The small molecule below binds the protein below.
Small molecule (SMILES): NC(=O)CP(=O)(O)O

Sequence of chain 2.A:
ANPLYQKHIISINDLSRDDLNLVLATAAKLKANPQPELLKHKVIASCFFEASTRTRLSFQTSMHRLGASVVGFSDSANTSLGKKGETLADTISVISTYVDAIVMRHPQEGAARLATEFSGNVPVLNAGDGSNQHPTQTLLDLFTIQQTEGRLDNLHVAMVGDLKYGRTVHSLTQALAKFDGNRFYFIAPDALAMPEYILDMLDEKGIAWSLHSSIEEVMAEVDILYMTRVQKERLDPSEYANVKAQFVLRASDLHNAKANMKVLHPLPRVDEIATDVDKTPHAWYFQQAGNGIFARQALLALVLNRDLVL

Sequence of chain 3.A:
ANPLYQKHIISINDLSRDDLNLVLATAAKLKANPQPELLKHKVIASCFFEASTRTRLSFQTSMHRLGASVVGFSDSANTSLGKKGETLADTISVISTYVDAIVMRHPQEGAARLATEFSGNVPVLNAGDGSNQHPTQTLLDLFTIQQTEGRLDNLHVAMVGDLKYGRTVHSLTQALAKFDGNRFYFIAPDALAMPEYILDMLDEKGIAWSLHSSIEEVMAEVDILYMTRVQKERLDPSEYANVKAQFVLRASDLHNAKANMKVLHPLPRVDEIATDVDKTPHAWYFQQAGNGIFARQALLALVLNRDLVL

Binding-site contacts:
Ligand atom O3P contacts residue SER52 of chain 2.A at 3.1 Å.
Ligand atom O2P contacts residue LEU81 of chain 3.A at 2.9 Å.
Ligand atom C1P contacts residue PRO268 of chain 2.A at 4.4 Å (hydrophobic).
Ligand atom P contacts residue ARG105 of chain 2.A at 4.3 Å.
Ligand atom P contacts residue THR53 of chain 2.A at 4.2 Å.
Ligand atom O1P contacts residue SER52 of chain 2.A at 3.0 Å (h-bond).
Ligand atom O3P contacts residue ARG105 of chain 2.A at 3.3 Å (salt-bridge).
Ligand atom P contacts residue ARG54 of chain 2.A at 3.9 Å.
Ligand atom O1P contacts residue ARG105 of chain 2.A at 3.7 Å.
Ligand atom P contacts residue THR55 of chain 2.A at 3.8 Å.
Ligand atom O3P contacts residue THR53 of chain 2.A at 4.3 Å.
Ligand atom O1 contacts residue HIS134 of chain 2.A at 3.1 Å (h-bond).
Ligand atom N1 contacts residue LEU267 of chain 2.A at 3.1 Å (h-bond).
Ligand atom C1 contacts residue GLN137 of chain 2.A at 4.3 Å.
Ligand atom C1 contacts residue HIS134 of chain 2.A at 4.1 Å.
Ligand atom C1P contacts residue LEU267 of chain 2.A at 4.0 Å (hydrophobic).
Ligand atom O2P contacts residue ARG54 of chain 2.A at 2.6 Å (salt-bridge).
Ligand atom C1P contacts residue ARG54 of chain 2.A at 3.5 Å.
Ligand atom N1 contacts residue GLN137 of chain 2.A at 3.6 Å.
Ligand atom N1 contacts residue HIS134 of chain 2.A at 4.4 Å.
Ligand atom O1P contacts residue LEU81 of chain 3.A at 2.9 Å.
Ligand atom C1P contacts residue THR55 of chain 2.A at 3.8 Å.
Ligand atom O2P contacts residue THR53 of chain 2.A at 3.2 Å (h-bond).
Ligand atom O2P contacts residue SER52 of chain 2.A at 3.5 Å.
Ligand atom C1 contacts residue PRO266 of chain 2.A at 4.5 Å (hydrophobic).
Ligand atom C1 contacts residue LEU267 of chain 2.A at 4.0 Å (hydrophobic).
Ligand atom O3P contacts residue ARG56 of chain 2.A at 4.4 Å.
Ligand atom O1 contacts residue THR55 of chain 2.A at 3.1 Å (h-bond).
Ligand atom O3P contacts residue ARG54 of chain 2.A at 4.0 Å.
Ligand atom O3P contacts residue THR55 of chain 2.A at 2.7 Å (h-bond).
Ligand atom O2P contacts residue THR55 of chain 2.A at 3.7 Å.
Ligand atom N1 contacts residue PRO266 of chain 2.A at 3.3 Å (h-bond).
Ligand atom P contacts residue SER52 of chain 2.A at 3.6 Å.
Ligand atom C1 contacts residue THR55 of chain 2.A at 3.6 Å.
Ligand atom P contacts residue LEU81 of chain 3.A at 3.4 Å.
Ligand atom C1 contacts residue ARG105 of chain 2.A at 4.0 Å.
Ligand atom O1 contacts residue ARG105 of chain 2.A at 2.9 Å (salt-bridge).